Binding-site contacts:
Ligand atom C2 contacts residue GLU41 of chain 1.A at 3.6 Å.
Ligand atom N2 contacts residue ASN43 of chain 1.A at 4.4 Å.
Ligand atom C6 contacts residue ASN60 of chain 1.A at 4.5 Å.
Ligand atom O5 contacts residue ASN43 of chain 1.A at 3.2 Å (h-bond).
Ligand atom C5 contacts residue ASN43 of chain 1.A at 4.1 Å.
Ligand atom O3 contacts residue GLU41 of chain 1.A at 4.4 Å.
Ligand atom N2 contacts residue GLU41 of chain 1.A at 3.0 Å (salt-bridge).
Ligand atom C3 contacts residue ASN60 of chain 1.A at 3.7 Å.
Ligand atom C1 contacts residue GLU41 of chain 1.A at 4.1 Å.
Ligand atom C5 contacts residue ASN60 of chain 1.A at 3.7 Å.
Ligand atom C8 contacts residue ASN60 of chain 1.A at 3.4 Å.
Ligand atom C7 contacts residue ASN60 of chain 1.A at 3.1 Å.
Ligand atom N2 contacts residue ASN60 of chain 1.A at 2.7 Å (h-bond).
Ligand atom C7 contacts residue GLU41 of chain 1.A at 3.7 Å.
Ligand atom O5 contacts residue ASN60 of chain 1.A at 2.4 Å (h-bond).
Ligand atom C1 contacts residue ASN43 of chain 1.A at 3.4 Å.
Ligand atom C2 contacts residue ASN60 of chain 1.A at 2.4 Å.
Ligand atom C6 contacts residue ASN43 of chain 1.A at 3.9 Å.
Ligand atom C1 contacts residue ASN60 of chain 1.A at 1.5 Å.
Ligand atom O7 contacts residue ASN60 of chain 1.A at 4.1 Å.
Ligand atom O7 contacts residue GLU41 of chain 1.A at 3.7 Å.
Ligand atom C4 contacts residue ASN60 of chain 1.A at 4.3 Å.
Ligand atom C6 contacts residue GLU41 of chain 1.A at 4.1 Å.
Ligand atom C2 contacts residue ASN43 of chain 1.A at 3.8 Å.

A small-molecule ligand and the protein it binds are described below.
Small molecule (SMILES): CC(=O)N[C@@H]1[C@@H](O)[C@H](O)[C@@H](CO)O[C@H]1O

Sequence of chain 1.A:
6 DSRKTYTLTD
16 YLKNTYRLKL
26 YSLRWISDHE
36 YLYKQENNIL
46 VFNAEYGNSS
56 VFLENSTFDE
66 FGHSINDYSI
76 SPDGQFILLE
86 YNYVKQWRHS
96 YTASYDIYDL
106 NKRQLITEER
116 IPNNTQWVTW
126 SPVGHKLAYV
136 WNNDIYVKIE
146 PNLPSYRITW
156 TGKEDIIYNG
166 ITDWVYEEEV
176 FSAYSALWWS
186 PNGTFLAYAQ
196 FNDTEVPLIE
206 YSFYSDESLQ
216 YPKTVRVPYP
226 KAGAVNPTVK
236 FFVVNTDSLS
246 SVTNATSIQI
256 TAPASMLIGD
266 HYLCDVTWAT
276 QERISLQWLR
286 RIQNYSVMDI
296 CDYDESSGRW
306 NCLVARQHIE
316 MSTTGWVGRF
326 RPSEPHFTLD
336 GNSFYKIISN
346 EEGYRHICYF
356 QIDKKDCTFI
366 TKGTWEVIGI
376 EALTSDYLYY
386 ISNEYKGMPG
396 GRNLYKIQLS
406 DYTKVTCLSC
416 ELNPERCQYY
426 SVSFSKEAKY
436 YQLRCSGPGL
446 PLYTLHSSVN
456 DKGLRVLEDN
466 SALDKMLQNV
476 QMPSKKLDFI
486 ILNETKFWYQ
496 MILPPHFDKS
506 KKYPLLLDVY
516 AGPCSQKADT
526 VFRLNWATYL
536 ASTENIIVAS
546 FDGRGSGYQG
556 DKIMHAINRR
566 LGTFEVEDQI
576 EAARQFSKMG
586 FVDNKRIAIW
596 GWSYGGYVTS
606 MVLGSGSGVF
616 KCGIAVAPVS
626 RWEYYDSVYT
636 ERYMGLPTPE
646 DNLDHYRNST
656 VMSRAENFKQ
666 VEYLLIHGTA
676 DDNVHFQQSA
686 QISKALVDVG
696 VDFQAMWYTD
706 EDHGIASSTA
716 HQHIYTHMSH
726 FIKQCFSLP